Sequence of chain 1.A:
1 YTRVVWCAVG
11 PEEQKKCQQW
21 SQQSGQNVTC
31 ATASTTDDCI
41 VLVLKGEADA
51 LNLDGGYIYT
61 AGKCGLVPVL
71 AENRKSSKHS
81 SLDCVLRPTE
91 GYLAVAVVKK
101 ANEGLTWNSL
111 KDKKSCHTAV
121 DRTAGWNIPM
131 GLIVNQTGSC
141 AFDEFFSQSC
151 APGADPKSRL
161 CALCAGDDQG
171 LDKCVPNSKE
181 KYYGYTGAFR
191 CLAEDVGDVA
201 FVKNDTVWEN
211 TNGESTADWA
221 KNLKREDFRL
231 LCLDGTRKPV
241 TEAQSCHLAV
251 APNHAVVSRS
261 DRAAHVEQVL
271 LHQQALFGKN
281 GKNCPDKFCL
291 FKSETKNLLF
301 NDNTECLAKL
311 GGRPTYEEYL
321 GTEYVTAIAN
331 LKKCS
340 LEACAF

The small molecule below binds the protein below.
Small molecule (SMILES): O=C1C(=O)C(CO)O[C@H](O[C@@H]2OC(CO)C(=O)C(=O)C2=O)C1=O

Binding-site contacts:
Ligand atom C1 contacts residue TYR319 of chain 1.A at 3.4 Å (hydrophobic).
Ligand atom C1 contacts residue PRO252 of chain 1.A at 4.2 Å (hydrophobic).
Ligand atom O1 contacts residue TYR319 of chain 1.A at 3.0 Å (h-bond).
Ligand atom C2 contacts residue GLU318 of chain 1.A at 4.1 Å.
Ligand atom O3 contacts residue ASN253 of chain 1.A at 3.4 Å (h-bond).
Ligand atom O6 contacts residue ALA251 of chain 1.A at 4.3 Å.
Ligand atom C4 contacts residue GLY91 of chain 1.A at 4.0 Å.
Ligand atom O2 contacts residue PRO252 of chain 1.A at 3.0 Å.
Ligand atom O4 contacts residue VAL250 of chain 1.A at 4.0 Å.
Ligand atom O3 contacts residue THR89 of chain 1.A at 3.3 Å (h-bond).
Ligand atom C2 contacts residue TYR319 of chain 1.A at 3.4 Å (hydrophobic).
Ligand atom C1 contacts residue GLU318 of chain 1.A at 4.0 Å.
Ligand atom C1 contacts residue LEU320 of chain 1.A at 4.3 Å (hydrophobic).
Ligand atom C3 contacts residue THR89 of chain 1.A at 4.2 Å.
Ligand atom O1 contacts residue LEU320 of chain 1.A at 4.4 Å.
Ligand atom C4 contacts residue GLU90 of chain 1.A at 4.1 Å.
Ligand atom C4 contacts residue ALA251 of chain 1.A at 4.0 Å (hydrophobic).
Ligand atom O4 contacts residue GLY91 of chain 1.A at 2.9 Å.
Ligand atom C5 contacts residue GLY321 of chain 1.A at 4.0 Å.
Ligand atom C3 contacts residue GLU318 of chain 1.A at 4.2 Å.
Ligand atom O3 contacts residue PRO252 of chain 1.A at 3.4 Å.
Ligand atom C5 contacts residue PRO252 of chain 1.A at 4.3 Å (hydrophobic).
Ligand atom O2 contacts residue ASN253 of chain 1.A at 4.4 Å.
Ligand atom O6 contacts residue PRO252 of chain 1.A at 4.2 Å.
Ligand atom O5 contacts residue GLY321 of chain 1.A at 3.9 Å.
Ligand atom O4 contacts residue PRO252 of chain 1.A at 3.9 Å.
Ligand atom C4 contacts residue PRO252 of chain 1.A at 3.5 Å (hydrophobic).
Ligand atom O4 contacts residue ALA251 of chain 1.A at 3.5 Å (h-bond).
Ligand atom C2 contacts residue PRO252 of chain 1.A at 3.3 Å (hydrophobic).
Ligand atom C6 contacts residue GLY321 of chain 1.A at 4.3 Å.
Ligand atom C6 contacts residue VAL250 of chain 1.A at 3.3 Å (hydrophobic).
Ligand atom O3 contacts residue TYR319 of chain 1.A at 4.4 Å.
Ligand atom O2 contacts residue TYR319 of chain 1.A at 2.6 Å (h-bond).
Ligand atom C3 contacts residue ASN253 of chain 1.A at 4.1 Å.
Ligand atom O3 contacts residue GLY91 of chain 1.A at 4.0 Å.
Ligand atom C3 contacts residue PRO252 of chain 1.A at 3.3 Å (hydrophobic).
Ligand atom O6 contacts residue GLY321 of chain 1.A at 4.4 Å.
Ligand atom O4 contacts residue GLU90 of chain 1.A at 3.0 Å (salt-bridge).
Ligand atom O1 contacts residue GLU318 of chain 1.A at 3.8 Å.
Ligand atom O6 contacts residue VAL250 of chain 1.A at 3.4 Å (h-bond).